Sequence of chain 1.B:
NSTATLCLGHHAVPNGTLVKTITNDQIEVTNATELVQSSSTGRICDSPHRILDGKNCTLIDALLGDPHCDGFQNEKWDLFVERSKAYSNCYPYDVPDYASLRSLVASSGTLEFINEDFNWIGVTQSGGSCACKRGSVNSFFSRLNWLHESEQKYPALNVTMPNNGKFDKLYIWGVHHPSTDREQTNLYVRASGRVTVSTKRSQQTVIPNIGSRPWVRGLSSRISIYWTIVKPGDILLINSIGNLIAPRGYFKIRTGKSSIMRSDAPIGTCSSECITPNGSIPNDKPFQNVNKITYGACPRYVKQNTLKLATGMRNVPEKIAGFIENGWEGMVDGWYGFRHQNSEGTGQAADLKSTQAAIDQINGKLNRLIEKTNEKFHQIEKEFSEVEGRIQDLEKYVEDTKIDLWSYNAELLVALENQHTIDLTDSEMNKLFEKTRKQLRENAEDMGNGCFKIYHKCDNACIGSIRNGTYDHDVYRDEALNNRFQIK

Binding-site contacts:
Ligand atom C8 contacts residue PRO214 of chain 1.E at 4.2 Å (hydrophobic).
Ligand atom N2 contacts residue ASN158 of chain 1.B at 3.1 Å (h-bond).
Ligand atom O7 contacts residue TRP215 of chain 1.E at 2.7 Å (h-bond).
Ligand atom C4 contacts residue ASN158 of chain 1.B at 4.3 Å.
Ligand atom C2 contacts residue TRP215 of chain 1.E at 4.4 Å (hydrophobic).
Ligand atom C8 contacts residue ILE235 of chain 1.B at 3.7 Å (hydrophobic).
Ligand atom C1 contacts residue TRP215 of chain 1.E at 3.7 Å (hydrophobic).
Ligand atom O7 contacts residue ARG213 of chain 1.E at 4.3 Å.
Ligand atom C2 contacts residue TRP215 of chain 1.E at 4.0 Å (hydrophobic).
Ligand atom O5 contacts residue TRP215 of chain 1.E at 4.0 Å.
Ligand atom C5 contacts residue TRP215 of chain 1.E at 4.4 Å (hydrophobic).
Ligand atom O5 contacts residue LEU237 of chain 1.B at 4.2 Å.
Ligand atom C8 contacts residue THR160 of chain 1.B at 4.3 Å.
Ligand atom C6 contacts residue THR160 of chain 1.B at 3.8 Å.
Ligand atom C3 contacts residue ASN158 of chain 1.B at 3.9 Å.
Ligand atom C7 contacts residue TRP215 of chain 1.E at 3.8 Å (hydrophobic).
Ligand atom O5 contacts residue ASN158 of chain 1.B at 2.3 Å (h-bond).
Ligand atom O5 contacts residue TRP215 of chain 1.E at 4.0 Å.
Ligand atom C4 contacts residue TRP215 of chain 1.E at 3.9 Å (hydrophobic).
Ligand atom C7 contacts residue PRO214 of chain 1.E at 4.2 Å (hydrophobic).
Ligand atom C7 contacts residue SER212 of chain 1.E at 3.4 Å.
Ligand atom C6 contacts residue TRP215 of chain 1.E at 3.8 Å (hydrophobic).
Ligand atom C3 contacts residue TRP215 of chain 1.E at 4.1 Å (hydrophobic).
Ligand atom C8 contacts residue TRP215 of chain 1.E at 4.4 Å (hydrophobic).
Ligand atom N2 contacts residue SER212 of chain 1.E at 2.9 Å (h-bond).
Ligand atom C2 contacts residue ASN158 of chain 1.B at 2.5 Å.
Ligand atom C8 contacts residue SER212 of chain 1.E at 3.1 Å.
Ligand atom C5 contacts residue LEU237 of chain 1.B at 4.4 Å (hydrophobic).
Ligand atom C5 contacts residue ASN158 of chain 1.B at 3.6 Å.
Ligand atom O6 contacts residue THR160 of chain 1.B at 3.8 Å.
Ligand atom O7 contacts residue ASN158 of chain 1.B at 3.4 Å (h-bond).
Ligand atom O3 contacts residue TRP215 of chain 1.E at 3.9 Å.
Ligand atom C1 contacts residue ASN158 of chain 1.B at 1.4 Å.
Ligand atom C2 contacts residue SER212 of chain 1.E at 3.9 Å.
Ligand atom C6 contacts residue TRP215 of chain 1.E at 4.4 Å (hydrophobic).
Ligand atom C5 contacts residue TRP215 of chain 1.E at 3.6 Å (hydrophobic).
Ligand atom C4 contacts residue TRP215 of chain 1.E at 4.3 Å (hydrophobic).
Ligand atom O7 contacts residue PRO214 of chain 1.E at 3.4 Å.
Ligand atom C7 contacts residue ASN158 of chain 1.B at 3.5 Å.
Ligand atom C1 contacts residue SER212 of chain 1.E at 4.0 Å.

The protein below binds the small molecule below.
Small molecule (SMILES): CC(=O)N[C@H]1[C@H](O[C@H]2[C@H](O)[C@@H](NC(C)=O)CO[C@@H]2CO)O[C@H](CO)[C@@H](O[C@@H]2O[C@H](CO)[C@@H](O)[C@H](O)[C@@H]2O)[C@@H]1O

Sequence of chain 1.E:
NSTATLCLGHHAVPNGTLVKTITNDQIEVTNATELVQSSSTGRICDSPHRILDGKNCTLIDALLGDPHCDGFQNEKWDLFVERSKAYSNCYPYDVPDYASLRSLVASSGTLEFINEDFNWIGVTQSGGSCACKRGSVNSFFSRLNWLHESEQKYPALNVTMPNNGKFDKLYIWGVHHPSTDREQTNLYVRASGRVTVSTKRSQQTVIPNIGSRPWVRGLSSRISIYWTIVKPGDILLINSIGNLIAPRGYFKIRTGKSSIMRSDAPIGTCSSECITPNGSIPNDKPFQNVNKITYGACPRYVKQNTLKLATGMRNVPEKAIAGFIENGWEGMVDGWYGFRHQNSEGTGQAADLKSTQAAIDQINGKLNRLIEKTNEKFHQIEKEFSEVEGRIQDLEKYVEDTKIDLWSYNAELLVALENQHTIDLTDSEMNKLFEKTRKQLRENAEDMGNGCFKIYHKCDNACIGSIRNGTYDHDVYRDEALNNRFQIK